Sequence of chain 1.E:
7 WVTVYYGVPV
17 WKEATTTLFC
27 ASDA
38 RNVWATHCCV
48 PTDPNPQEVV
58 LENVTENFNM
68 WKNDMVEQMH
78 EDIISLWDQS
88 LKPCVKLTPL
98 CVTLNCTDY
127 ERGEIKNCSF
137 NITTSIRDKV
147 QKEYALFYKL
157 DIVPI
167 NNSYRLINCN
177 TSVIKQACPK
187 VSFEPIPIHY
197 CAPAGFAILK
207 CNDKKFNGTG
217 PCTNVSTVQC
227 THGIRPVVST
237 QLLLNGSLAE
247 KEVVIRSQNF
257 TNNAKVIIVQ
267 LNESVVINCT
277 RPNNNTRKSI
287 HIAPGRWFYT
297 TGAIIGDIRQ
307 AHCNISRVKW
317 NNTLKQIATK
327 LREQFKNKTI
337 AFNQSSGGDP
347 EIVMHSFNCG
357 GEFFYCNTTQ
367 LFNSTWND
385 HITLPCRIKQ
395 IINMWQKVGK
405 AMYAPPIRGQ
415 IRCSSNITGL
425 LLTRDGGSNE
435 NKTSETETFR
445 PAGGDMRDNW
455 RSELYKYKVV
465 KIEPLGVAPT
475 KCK

A protein and the small-molecule ligand that binds it are described below.
Small molecule (SMILES): CC(=O)N[C@H]1[C@H](O[C@H]2[C@H](O)[C@@H](NC(C)=O)CO[C@@H]2CO)O[C@H](CO)[C@@H](O[C@@H]2O[C@H](CO)[C@@H](O)[C@H](O)[C@@H]2O)[C@@H]1O

Sequence of chain 1.I:
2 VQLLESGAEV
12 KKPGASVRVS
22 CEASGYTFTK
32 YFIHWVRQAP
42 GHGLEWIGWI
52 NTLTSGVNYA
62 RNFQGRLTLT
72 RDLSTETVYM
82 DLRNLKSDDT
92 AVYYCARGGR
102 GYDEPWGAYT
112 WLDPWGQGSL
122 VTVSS

Binding-site contacts:
Ligand atom C7 contacts residue PHE338 of chain 1.E at 4.0 Å (hydrophobic).
Ligand atom C5 contacts residue ASN339 of chain 1.E at 3.8 Å.
Ligand atom N2 contacts residue ASN339 of chain 1.E at 2.9 Å (h-bond).
Ligand atom C1 contacts residue ASN339 of chain 1.E at 1.5 Å.
Ligand atom O7 contacts residue PHE338 of chain 1.E at 3.9 Å.
Ligand atom C8 contacts residue GLN65 of chain 1.I at 3.3 Å.
Ligand atom C8 contacts residue ASN369 of chain 1.E at 3.2 Å.
Ligand atom N2 contacts residue GLN340 of chain 1.E at 4.4 Å.
Ligand atom C4 contacts residue ASN339 of chain 1.E at 4.4 Å.
Ligand atom C8 contacts residue SER370 of chain 1.E at 4.2 Å.
Ligand atom C7 contacts residue ASN339 of chain 1.E at 3.2 Å.
Ligand atom C1 contacts residue ARG444 of chain 1.E at 4.3 Å.
Ligand atom C7 contacts residue ASN369 of chain 1.E at 4.4 Å.
Ligand atom O5 contacts residue ASN339 of chain 1.E at 2.5 Å (h-bond).
Ligand atom C3 contacts residue ASN339 of chain 1.E at 3.9 Å.
Ligand atom C8 contacts residue PHE338 of chain 1.E at 3.3 Å (hydrophobic).
Ligand atom O7 contacts residue ASN339 of chain 1.E at 3.1 Å (h-bond).
Ligand atom C8 contacts residue GLY66 of chain 1.I at 4.0 Å.
Ligand atom C6 contacts residue GLN65 of chain 1.I at 3.5 Å.
Ligand atom C8 contacts residue ASN339 of chain 1.E at 4.2 Å.
Ligand atom O6 contacts residue GLN65 of chain 1.I at 3.7 Å.
Ligand atom C2 contacts residue ASN339 of chain 1.E at 2.5 Å.
Ligand atom O5 contacts residue ARG444 of chain 1.E at 3.8 Å.